Sequence of chain 1.C:
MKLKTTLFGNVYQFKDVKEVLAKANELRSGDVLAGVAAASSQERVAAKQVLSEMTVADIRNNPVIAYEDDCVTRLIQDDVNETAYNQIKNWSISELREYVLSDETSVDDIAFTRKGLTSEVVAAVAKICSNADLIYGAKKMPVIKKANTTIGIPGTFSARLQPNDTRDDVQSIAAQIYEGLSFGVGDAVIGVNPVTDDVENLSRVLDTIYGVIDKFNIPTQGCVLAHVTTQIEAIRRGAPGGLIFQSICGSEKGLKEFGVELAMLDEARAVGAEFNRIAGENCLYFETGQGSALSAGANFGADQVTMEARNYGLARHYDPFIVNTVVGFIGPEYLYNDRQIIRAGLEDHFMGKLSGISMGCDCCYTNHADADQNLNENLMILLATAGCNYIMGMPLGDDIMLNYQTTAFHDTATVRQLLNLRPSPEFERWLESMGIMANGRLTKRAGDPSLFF

This protein binds this small molecule.
Small molecule (SMILES): C[C@H]1O[C@@H](n2cnc3c(N)ncnc32)[C@H](O)[C@@H]1O

Binding-site contacts:
Ligand atom C3' contacts residue B121 of chain 1.S at 3.3 Å.
Ligand atom N9 contacts residue B121 of chain 1.S at 3.4 Å.
Ligand atom O3' contacts residue ASN193 of chain 1.C at 3.6 Å.
Ligand atom N3 contacts residue GLU287 of chain 1.C at 3.6 Å (salt-bridge).
Ligand atom C6 contacts residue THR288 of chain 1.C at 3.2 Å.
Ligand atom C2' contacts residue SER247 of chain 1.C at 3.8 Å.
Ligand atom N7 contacts residue B121 of chain 1.S at 3.2 Å.
Ligand atom C5' contacts residue LEU402 of chain 1.C at 3.5 Å (hydrophobic).
Ligand atom N7 contacts residue PHE329 of chain 1.C at 3.5 Å.
Ligand atom C5' contacts residue ASN193 of chain 1.C at 3.6 Å.
Ligand atom C2 contacts residue GLU287 of chain 1.C at 3.2 Å.
Ligand atom O3' contacts residue B121 of chain 1.S at 2.2 Å (h-bond).
Ligand atom C6 contacts residue GLY289 of chain 1.C at 3.7 Å.
Ligand atom C8 contacts residue B121 of chain 1.S at 3.2 Å.
Ligand atom N7 contacts residue VAL326 of chain 1.C at 3.3 Å.
Ligand atom C2 contacts residue SER247 of chain 1.C at 3.7 Å.
Ligand atom C1' contacts residue GLU287 of chain 1.C at 3.7 Å.
Ligand atom C4' contacts residue GLU287 of chain 1.C at 3.6 Å.
Ligand atom O2' contacts residue B121 of chain 1.S at 3.1 Å.
Ligand atom C5 contacts residue VAL326 of chain 1.C at 3.8 Å (hydrophobic).
Ligand atom N6 contacts residue THR288 of chain 1.C at 3.4 Å (h-bond).
Ligand atom N6 contacts residue SER292 of chain 1.C at 3.6 Å.
Ligand atom C2' contacts residue B121 of chain 1.S at 3.8 Å.
Ligand atom O2' contacts residue SER247 of chain 1.C at 3.1 Å (h-bond).
Ligand atom C4 contacts residue B121 of chain 1.S at 3.4 Å.
Ligand atom N6 contacts residue GLY289 of chain 1.C at 3.1 Å (h-bond).
Ligand atom C1' contacts residue SER247 of chain 1.C at 3.4 Å.
Ligand atom N9 contacts residue VAL326 of chain 1.C at 3.6 Å.
Ligand atom C8 contacts residue PHE329 of chain 1.C at 3.2 Å (hydrophobic).
Ligand atom C5' contacts residue PHE329 of chain 1.C at 3.4 Å (hydrophobic).
Ligand atom N1 contacts residue THR288 of chain 1.C at 3.5 Å.
Ligand atom C8 contacts residue VAL326 of chain 1.C at 3.2 Å (hydrophobic).
Ligand atom N1 contacts residue GLY289 of chain 1.C at 3.8 Å.
Ligand atom C3' contacts residue PHE329 of chain 1.C at 3.7 Å (hydrophobic).
Ligand atom C5 contacts residue B121 of chain 1.S at 3.3 Å.
Ligand atom C4' contacts residue ASN193 of chain 1.C at 3.4 Å.
Ligand atom C5 contacts residue THR288 of chain 1.C at 3.5 Å.
Ligand atom N3 contacts residue SER247 of chain 1.C at 3.1 Å (h-bond).
Ligand atom O4' contacts residue GLU287 of chain 1.C at 2.8 Å (salt-bridge).
Ligand atom C2 contacts residue ILE248 of chain 1.C at 3.6 Å (hydrophobic).